Binding-site contacts:
Ligand atom N2 contacts residue ASN154 of chain 52.A at 2.9 Å (h-bond).
Ligand atom C5 contacts residue ASN154 of chain 52.A at 3.7 Å.
Ligand atom C1 contacts residue THR156 of chain 52.A at 3.2 Å.
Ligand atom C8 contacts residue ASN154 of chain 52.A at 2.8 Å.
Ligand atom O5 contacts residue MET151 of chain 52.A at 3.9 Å.
Ligand atom C2 contacts residue THR156 of chain 52.A at 4.2 Å.
Ligand atom C4 contacts residue ASN154 of chain 52.A at 4.3 Å.
Ligand atom C1 contacts residue ASN154 of chain 52.A at 1.4 Å.
Ligand atom C3 contacts residue THR156 of chain 52.A at 4.5 Å.
Ligand atom C3 contacts residue ASN154 of chain 52.A at 3.8 Å.
Ligand atom N2 contacts residue THR156 of chain 52.A at 4.3 Å.
Ligand atom O5 contacts residue THR156 of chain 52.A at 3.9 Å.
Ligand atom C5 contacts residue THR156 of chain 52.A at 4.1 Å.
Ligand atom C7 contacts residue ASN154 of chain 52.A at 3.3 Å.
Ligand atom O7 contacts residue ASN154 of chain 52.A at 4.3 Å.
Ligand atom O6 contacts residue MET151 of chain 52.A at 4.0 Å.
Ligand atom C6 contacts residue MET151 of chain 52.A at 4.0 Å (hydrophobic).
Ligand atom C2 contacts residue ASN154 of chain 52.A at 2.5 Å.
Ligand atom O5 contacts residue ASN154 of chain 52.A at 2.3 Å (h-bond).

Sequence of chain 52.A:
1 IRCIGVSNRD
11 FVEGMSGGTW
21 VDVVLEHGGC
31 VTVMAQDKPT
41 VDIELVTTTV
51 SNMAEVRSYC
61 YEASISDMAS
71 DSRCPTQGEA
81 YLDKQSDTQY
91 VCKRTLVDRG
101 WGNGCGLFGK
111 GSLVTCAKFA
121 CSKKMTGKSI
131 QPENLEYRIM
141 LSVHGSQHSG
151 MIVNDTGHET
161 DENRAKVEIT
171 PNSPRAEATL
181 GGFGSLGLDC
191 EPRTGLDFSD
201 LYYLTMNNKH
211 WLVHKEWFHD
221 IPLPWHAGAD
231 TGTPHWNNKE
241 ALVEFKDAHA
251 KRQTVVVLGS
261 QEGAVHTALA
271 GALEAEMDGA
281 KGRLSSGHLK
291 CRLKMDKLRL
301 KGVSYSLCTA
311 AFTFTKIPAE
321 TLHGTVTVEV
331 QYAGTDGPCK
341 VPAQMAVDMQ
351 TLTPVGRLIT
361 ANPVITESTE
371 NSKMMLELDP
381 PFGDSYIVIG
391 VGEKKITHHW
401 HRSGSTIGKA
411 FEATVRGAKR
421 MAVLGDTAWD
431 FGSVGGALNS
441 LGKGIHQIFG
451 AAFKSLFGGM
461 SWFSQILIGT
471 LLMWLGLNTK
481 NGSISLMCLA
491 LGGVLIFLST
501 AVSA

This protein binds this small molecule.
Small molecule (SMILES): CC(=O)N[C@@H]1[C@@H](O)[C@H](O)[C@@H](CO)O[C@H]1O